Sequence of chain 1.B:
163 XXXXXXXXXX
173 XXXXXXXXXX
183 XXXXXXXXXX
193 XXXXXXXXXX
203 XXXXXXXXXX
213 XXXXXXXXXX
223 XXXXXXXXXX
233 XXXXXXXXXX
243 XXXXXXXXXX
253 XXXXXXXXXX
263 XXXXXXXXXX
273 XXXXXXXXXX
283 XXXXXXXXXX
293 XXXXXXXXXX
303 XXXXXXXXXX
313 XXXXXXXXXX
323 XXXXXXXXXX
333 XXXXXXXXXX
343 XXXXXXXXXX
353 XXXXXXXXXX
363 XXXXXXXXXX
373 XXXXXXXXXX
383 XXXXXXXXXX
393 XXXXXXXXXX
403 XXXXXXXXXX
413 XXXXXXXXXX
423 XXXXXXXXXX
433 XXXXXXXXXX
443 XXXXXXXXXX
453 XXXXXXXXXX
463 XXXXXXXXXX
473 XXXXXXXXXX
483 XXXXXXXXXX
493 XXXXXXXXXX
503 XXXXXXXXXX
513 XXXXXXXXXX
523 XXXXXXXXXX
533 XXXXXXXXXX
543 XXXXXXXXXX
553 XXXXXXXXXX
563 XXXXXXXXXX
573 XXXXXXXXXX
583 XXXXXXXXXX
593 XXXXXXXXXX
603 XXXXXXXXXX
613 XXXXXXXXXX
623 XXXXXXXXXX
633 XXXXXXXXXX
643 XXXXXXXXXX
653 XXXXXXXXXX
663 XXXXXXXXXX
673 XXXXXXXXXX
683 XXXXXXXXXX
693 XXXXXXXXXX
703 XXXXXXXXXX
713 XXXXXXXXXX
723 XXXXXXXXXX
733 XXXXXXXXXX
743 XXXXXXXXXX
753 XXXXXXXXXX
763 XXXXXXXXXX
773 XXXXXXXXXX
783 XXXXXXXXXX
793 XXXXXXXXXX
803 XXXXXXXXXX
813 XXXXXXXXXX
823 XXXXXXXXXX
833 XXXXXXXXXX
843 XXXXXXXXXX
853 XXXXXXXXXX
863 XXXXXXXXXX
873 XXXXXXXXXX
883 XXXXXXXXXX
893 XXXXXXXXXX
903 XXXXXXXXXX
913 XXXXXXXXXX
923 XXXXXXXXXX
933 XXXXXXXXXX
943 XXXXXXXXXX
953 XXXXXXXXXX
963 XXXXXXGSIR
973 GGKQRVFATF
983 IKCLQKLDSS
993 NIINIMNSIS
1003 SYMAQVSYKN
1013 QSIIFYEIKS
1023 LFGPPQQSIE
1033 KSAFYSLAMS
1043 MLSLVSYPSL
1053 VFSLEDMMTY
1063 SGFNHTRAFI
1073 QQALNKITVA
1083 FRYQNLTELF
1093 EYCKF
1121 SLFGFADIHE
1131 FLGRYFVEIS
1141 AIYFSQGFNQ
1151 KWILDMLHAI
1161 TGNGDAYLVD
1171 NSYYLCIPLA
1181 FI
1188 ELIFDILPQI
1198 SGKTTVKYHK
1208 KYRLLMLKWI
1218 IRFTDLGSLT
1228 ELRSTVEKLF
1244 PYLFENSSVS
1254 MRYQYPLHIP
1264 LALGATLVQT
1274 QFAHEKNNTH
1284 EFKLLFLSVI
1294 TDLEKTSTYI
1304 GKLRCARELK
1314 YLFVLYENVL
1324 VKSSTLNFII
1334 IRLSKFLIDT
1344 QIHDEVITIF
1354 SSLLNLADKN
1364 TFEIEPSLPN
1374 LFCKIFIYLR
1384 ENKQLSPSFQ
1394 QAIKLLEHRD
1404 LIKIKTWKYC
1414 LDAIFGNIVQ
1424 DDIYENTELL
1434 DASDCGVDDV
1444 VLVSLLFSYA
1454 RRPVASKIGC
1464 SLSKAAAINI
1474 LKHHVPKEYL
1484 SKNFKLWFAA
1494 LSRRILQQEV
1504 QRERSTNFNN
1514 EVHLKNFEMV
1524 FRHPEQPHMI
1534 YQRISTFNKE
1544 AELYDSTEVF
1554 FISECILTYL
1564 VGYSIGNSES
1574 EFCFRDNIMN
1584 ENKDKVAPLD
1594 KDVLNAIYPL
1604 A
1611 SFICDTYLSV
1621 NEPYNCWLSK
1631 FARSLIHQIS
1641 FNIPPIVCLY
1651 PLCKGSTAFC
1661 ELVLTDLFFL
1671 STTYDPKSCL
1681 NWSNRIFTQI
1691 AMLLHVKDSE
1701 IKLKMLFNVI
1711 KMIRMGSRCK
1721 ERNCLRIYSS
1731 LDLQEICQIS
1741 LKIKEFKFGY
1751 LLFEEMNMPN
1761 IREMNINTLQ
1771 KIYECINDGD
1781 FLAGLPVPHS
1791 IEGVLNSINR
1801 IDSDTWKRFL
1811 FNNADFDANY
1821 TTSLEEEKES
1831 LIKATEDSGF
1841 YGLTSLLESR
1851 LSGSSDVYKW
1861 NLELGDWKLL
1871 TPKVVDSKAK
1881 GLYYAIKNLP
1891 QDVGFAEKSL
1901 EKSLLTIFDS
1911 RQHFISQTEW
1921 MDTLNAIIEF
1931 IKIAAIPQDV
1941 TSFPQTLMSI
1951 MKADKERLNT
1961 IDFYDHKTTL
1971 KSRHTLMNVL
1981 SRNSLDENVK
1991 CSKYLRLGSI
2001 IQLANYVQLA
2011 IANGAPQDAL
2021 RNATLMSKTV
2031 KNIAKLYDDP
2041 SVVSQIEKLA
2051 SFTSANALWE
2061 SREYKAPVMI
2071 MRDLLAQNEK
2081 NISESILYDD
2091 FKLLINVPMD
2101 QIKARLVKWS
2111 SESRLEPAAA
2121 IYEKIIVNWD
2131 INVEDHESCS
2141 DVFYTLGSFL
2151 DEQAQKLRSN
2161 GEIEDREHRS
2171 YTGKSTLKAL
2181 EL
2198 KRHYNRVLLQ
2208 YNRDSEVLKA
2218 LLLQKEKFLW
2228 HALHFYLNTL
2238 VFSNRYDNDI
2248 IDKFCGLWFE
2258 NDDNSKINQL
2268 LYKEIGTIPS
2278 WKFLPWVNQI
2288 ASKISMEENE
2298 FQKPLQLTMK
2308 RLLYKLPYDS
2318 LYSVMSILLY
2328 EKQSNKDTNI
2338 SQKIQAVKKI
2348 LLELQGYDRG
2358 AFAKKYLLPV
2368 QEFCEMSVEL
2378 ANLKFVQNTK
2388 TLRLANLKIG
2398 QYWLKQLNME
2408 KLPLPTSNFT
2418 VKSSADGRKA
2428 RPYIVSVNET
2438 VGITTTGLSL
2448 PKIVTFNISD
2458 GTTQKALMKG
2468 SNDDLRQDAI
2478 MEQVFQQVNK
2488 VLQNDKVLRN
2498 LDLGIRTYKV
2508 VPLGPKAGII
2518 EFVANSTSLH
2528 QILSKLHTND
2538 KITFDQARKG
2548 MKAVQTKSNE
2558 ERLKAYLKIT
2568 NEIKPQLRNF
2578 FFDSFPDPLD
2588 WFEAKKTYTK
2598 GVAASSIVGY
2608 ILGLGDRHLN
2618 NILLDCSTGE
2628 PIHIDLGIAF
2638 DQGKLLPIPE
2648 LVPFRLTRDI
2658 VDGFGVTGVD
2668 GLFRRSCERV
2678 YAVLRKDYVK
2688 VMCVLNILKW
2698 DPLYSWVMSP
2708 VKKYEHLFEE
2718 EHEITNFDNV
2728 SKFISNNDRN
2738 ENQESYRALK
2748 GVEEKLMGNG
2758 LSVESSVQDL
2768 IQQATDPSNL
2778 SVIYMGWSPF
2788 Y

A protein and the small-molecule ligand that binds it are described below.
Small molecule (SMILES): Nc1ncnc2c1ncn2[C@@H]1O[C@H](CO[P](=O)(O)O[P](=O)(O)NP(=O)(O)O)[C@@H](O)[C@H]1O

Binding-site contacts:
Ligand atom O2B contacts residue SER2446 of chain 1.B at 4.0 Å.
Ligand atom C2 contacts residue PHE2519 of chain 1.B at 3.4 Å (hydrophobic).
Ligand atom PA contacts residue LYS2466 of chain 1.B at 3.8 Å.
Ligand atom O1B contacts residue LEU2445 of chain 1.B at 3.3 Å.
Ligand atom C3' contacts residue ASN2617 of chain 1.B at 3.5 Å.
Ligand atom N6 contacts residue TYR2505 of chain 1.B at 4.0 Å.
Ligand atom N1 contacts residue GLU2518 of chain 1.B at 3.6 Å.
Ligand atom O1A contacts residue ASP2632 of chain 1.B at 3.4 Å (salt-bridge).
Ligand atom O2G contacts residue MG1 of chain 1.F at 2.1 Å.
Ligand atom N3 contacts residue LEU2620 of chain 1.B at 3.9 Å.
Ligand atom N3B contacts residue MG1 of chain 1.F at 3.0 Å.
Ligand atom O1G contacts residue MG1 of chain 1.F at 2.2 Å.
Ligand atom PG contacts residue HIS2615 of chain 1.B at 4.0 Å.
Ligand atom N3 contacts residue PHE2519 of chain 1.B at 3.6 Å.
Ligand atom O3G contacts residue MG1 of chain 1.F at 4.0 Å.
Ligand atom O2B contacts residue THR2443 of chain 1.B at 2.5 Å (h-bond).
Ligand atom O1G contacts residue HIS2615 of chain 1.B at 2.8 Å (h-bond).
Ligand atom N6 contacts residue GLU2518 of chain 1.B at 2.5 Å (salt-bridge).
Ligand atom O1A contacts residue MG1 of chain 1.F at 2.1 Å.
Ligand atom O3' contacts residue ASN2617 of chain 1.B at 3.0 Å (h-bond).
Ligand atom N6 contacts residue ILE2517 of chain 1.B at 3.4 Å.
Ligand atom PG contacts residue MG1 of chain 1.F at 2.5 Å.
Ligand atom C2 contacts residue SER2523 of chain 1.B at 3.6 Å.
Ligand atom O5' contacts residue MG1 of chain 1.F at 3.5 Å.
Ligand atom PB contacts residue LEU2445 of chain 1.B at 3.9 Å.
Ligand atom N1 contacts residue PHE2519 of chain 1.B at 3.8 Å.
Ligand atom O4' contacts residue THR2441 of chain 1.B at 3.9 Å.
Ligand atom PB contacts residue THR2443 of chain 1.B at 3.8 Å.
Ligand atom O1A contacts residue ASN2618 of chain 1.B at 4.0 Å.
Ligand atom C2 contacts residue LEU2620 of chain 1.B at 4.0 Å (hydrophobic).
Ligand atom C4' contacts residue THR2443 of chain 1.B at 3.8 Å.
Ligand atom O2B contacts residue LEU2445 of chain 1.B at 3.3 Å.
Ligand atom N1 contacts residue VAL2520 of chain 1.B at 3.8 Å.
Ligand atom O2' contacts residue SER2525 of chain 1.B at 3.2 Å.
Ligand atom O2A contacts residue LYS2466 of chain 1.B at 2.4 Å (salt-bridge).
Ligand atom O1G contacts residue ASN2617 of chain 1.B at 3.3 Å.
Ligand atom PA contacts residue MG1 of chain 1.F at 3.3 Å.
Ligand atom C5' contacts residue THR2443 of chain 1.B at 3.8 Å.
Ligand atom O1G contacts residue ASN2618 of chain 1.B at 3.4 Å (h-bond).
Ligand atom C6 contacts residue GLU2518 of chain 1.B at 3.4 Å.